Binding-site contacts:
Ligand atom C1 contacts residue ARG194 of chain 1.C at 3.8 Å.
Ligand atom C4 contacts residue ASN199 of chain 1.C at 4.4 Å.
Ligand atom C8 contacts residue ILE196 of chain 1.C at 3.9 Å (hydrophobic).
Ligand atom N2 contacts residue THR200 of chain 1.C at 3.6 Å (h-bond).
Ligand atom O7 contacts residue ARG310 of chain 1.E at 4.1 Å.
Ligand atom C3 contacts residue ASN199 of chain 1.C at 3.9 Å.
Ligand atom C7 contacts residue ASN199 of chain 1.C at 3.3 Å.
Ligand atom C7 contacts residue THR200 of chain 1.C at 3.7 Å.
Ligand atom C2 contacts residue ASN199 of chain 1.C at 2.5 Å.
Ligand atom O5 contacts residue ARG194 of chain 1.C at 3.0 Å (salt-bridge).
Ligand atom C6 contacts residue ARG194 of chain 1.C at 4.0 Å.
Ligand atom O6 contacts residue ARG194 of chain 1.C at 4.0 Å.
Ligand atom C8 contacts residue VAL176 of chain 1.C at 4.2 Å (hydrophobic).
Ligand atom C5 contacts residue ASN199 of chain 1.C at 3.8 Å.
Ligand atom O7 contacts residue ASN199 of chain 1.C at 3.2 Å (h-bond).
Ligand atom C5 contacts residue ARG194 of chain 1.C at 4.2 Å.
Ligand atom N2 contacts residue ASN199 of chain 1.C at 3.0 Å (h-bond).
Ligand atom C8 contacts residue ASN199 of chain 1.C at 3.6 Å.
Ligand atom C8 contacts residue THR200 of chain 1.C at 3.2 Å.
Ligand atom C1 contacts residue ASN199 of chain 1.C at 1.5 Å.
Ligand atom O5 contacts residue ASN199 of chain 1.C at 2.4 Å (h-bond).

Sequence of chain 1.C:
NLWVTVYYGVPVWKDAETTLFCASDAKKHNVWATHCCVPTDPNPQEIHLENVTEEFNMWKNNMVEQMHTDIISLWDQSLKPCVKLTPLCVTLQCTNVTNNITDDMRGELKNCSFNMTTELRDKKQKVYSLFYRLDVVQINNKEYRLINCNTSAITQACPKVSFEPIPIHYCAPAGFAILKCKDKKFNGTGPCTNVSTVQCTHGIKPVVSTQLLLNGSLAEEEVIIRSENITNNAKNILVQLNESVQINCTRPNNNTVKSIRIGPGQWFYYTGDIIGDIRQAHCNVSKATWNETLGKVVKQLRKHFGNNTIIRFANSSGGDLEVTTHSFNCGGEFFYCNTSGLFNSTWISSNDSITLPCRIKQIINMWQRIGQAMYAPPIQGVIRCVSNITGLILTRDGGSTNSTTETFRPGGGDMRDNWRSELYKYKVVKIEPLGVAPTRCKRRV

Sequence of chain 1.E:
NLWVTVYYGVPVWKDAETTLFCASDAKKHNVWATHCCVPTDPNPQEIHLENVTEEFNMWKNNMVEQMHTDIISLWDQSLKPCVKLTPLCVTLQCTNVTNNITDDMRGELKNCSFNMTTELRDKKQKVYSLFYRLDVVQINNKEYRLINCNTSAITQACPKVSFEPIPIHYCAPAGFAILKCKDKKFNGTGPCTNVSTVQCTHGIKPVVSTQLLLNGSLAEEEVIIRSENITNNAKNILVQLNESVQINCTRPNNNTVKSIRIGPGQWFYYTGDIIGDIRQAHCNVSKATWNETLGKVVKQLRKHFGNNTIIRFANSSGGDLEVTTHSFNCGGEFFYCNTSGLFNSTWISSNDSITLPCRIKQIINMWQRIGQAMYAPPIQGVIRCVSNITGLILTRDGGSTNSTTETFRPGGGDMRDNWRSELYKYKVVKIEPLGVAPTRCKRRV

This small molecule binds to this protein.
Small molecule (SMILES): CC(=O)N[C@H]1[C@H](O[C@H]2[C@H](O)[C@@H](NC(C)=O)CO[C@@H]2CO)O[C@H](CO)[C@@H](O)[C@@H]1O